Binding-site contacts:
Ligand atom O7 contacts residue ASN170 of chain 1.A at 3.3 Å (h-bond).
Ligand atom C8 contacts residue ASP166 of chain 1.A at 3.8 Å.
Ligand atom C1 contacts residue ASN170 of chain 1.A at 1.4 Å.
Ligand atom C7 contacts residue ASP166 of chain 1.A at 4.2 Å.
Ligand atom C2 contacts residue ASN170 of chain 1.A at 2.5 Å.
Ligand atom O4 contacts residue ASN170 of chain 1.A at 4.5 Å.
Ligand atom O3 contacts residue ASN170 of chain 1.A at 4.3 Å.
Ligand atom N2 contacts residue ASN170 of chain 1.A at 2.6 Å (h-bond).
Ligand atom C6 contacts residue ASN170 of chain 1.A at 4.4 Å.
Ligand atom C5 contacts residue ASN170 of chain 1.A at 3.1 Å.
Ligand atom O7 contacts residue ASP166 of chain 1.A at 4.1 Å.
Ligand atom C3 contacts residue ASN170 of chain 1.A at 3.7 Å.
Ligand atom C7 contacts residue ASN170 of chain 1.A at 3.3 Å.
Ligand atom O5 contacts residue ASN170 of chain 1.A at 2.4 Å (h-bond).
Ligand atom O7 contacts residue ILE167 of chain 1.A at 4.2 Å.
Ligand atom C4 contacts residue ASN170 of chain 1.A at 4.0 Å.

This small molecule binds to this protein.
Small molecule (SMILES): CC(=O)N[C@@H]1[C@@H](O)[C@H](O)[C@@H](CO)O[C@H]1O

Sequence of chain 1.A:
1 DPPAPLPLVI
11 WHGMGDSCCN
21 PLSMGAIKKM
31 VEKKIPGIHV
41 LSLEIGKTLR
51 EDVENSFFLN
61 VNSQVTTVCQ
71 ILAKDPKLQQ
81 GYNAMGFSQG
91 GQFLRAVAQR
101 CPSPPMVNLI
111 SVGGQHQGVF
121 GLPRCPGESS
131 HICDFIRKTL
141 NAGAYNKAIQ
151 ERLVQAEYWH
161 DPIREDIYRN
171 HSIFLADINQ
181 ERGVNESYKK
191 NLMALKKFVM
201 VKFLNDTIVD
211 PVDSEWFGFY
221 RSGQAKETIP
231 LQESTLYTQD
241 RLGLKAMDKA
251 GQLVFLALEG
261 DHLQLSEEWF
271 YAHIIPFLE